A protein and the small-molecule ligand that binds it are described below.
Small molecule (SMILES): CC(=O)N[C@@H]1[C@@H](O)[C@H](O)[C@@H](CO)O[C@H]1O

Binding-site contacts:
Ligand atom O7 contacts residue ASN164 of chain 1.D at 4.5 Å.
Ligand atom O7 contacts residue TRP220 of chain 1.D at 3.9 Å.
Ligand atom N2 contacts residue ASN164 of chain 1.D at 3.1 Å (h-bond).
Ligand atom C7 contacts residue ASN164 of chain 1.D at 3.4 Å.
Ligand atom C8 contacts residue LYS168 of chain 1.D at 4.3 Å.
Ligand atom C7 contacts residue TRP220 of chain 1.D at 4.4 Å (hydrophobic).
Ligand atom C8 contacts residue TRP220 of chain 1.D at 4.3 Å (hydrophobic).
Ligand atom C2 contacts residue ASN164 of chain 1.D at 2.6 Å.
Ligand atom O6 contacts residue ARG160 of chain 1.D at 4.2 Å.
Ligand atom C8 contacts residue ASN164 of chain 1.D at 3.2 Å.
Ligand atom C3 contacts residue ASN164 of chain 1.D at 3.9 Å.
Ligand atom C5 contacts residue ASN164 of chain 1.D at 3.6 Å.
Ligand atom O5 contacts residue ASN164 of chain 1.D at 2.4 Å (h-bond).
Ligand atom C4 contacts residue ASN164 of chain 1.D at 4.2 Å.
Ligand atom C1 contacts residue ASN164 of chain 1.D at 1.4 Å.

Sequence of chain 1.D:
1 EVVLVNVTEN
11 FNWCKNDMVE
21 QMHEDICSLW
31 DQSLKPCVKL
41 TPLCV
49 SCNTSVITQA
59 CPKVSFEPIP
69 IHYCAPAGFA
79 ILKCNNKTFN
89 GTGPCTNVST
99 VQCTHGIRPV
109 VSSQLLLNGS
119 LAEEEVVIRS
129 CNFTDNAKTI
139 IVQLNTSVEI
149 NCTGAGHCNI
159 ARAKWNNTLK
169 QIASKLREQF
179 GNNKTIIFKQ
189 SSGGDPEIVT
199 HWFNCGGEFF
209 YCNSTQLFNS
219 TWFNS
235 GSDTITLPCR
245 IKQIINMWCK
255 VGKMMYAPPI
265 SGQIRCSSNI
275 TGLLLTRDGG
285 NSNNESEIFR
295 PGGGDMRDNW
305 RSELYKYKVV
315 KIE